Binding-site contacts:
Ligand atom C4 contacts residue ASN203 of chain 1.A at 4.2 Å.
Ligand atom O3 contacts residue ASN203 of chain 1.A at 2.6 Å (h-bond).
Ligand atom O6 contacts residue ALA206 of chain 1.A at 3.4 Å.
Ligand atom O5 contacts residue ASN203 of chain 1.A at 2.4 Å (h-bond).
Ligand atom C2 contacts residue ASN203 of chain 1.A at 2.5 Å.
Ligand atom N2 contacts residue THR205 of chain 1.A at 4.4 Å.
Ligand atom N2 contacts residue ASN203 of chain 1.A at 3.6 Å (h-bond).
Ligand atom O7 contacts residue ASN203 of chain 1.A at 4.3 Å.
Ligand atom O6 contacts residue THR205 of chain 1.A at 4.1 Å.
Ligand atom C8 contacts residue THR205 of chain 1.A at 3.8 Å.
Ligand atom C8 contacts residue ASN203 of chain 1.A at 4.2 Å.
Ligand atom C5 contacts residue THR205 of chain 1.A at 3.6 Å.
Ligand atom C1 contacts residue ASN203 of chain 1.A at 1.4 Å.
Ligand atom C1 contacts residue THR205 of chain 1.A at 3.3 Å.
Ligand atom C6 contacts residue THR205 of chain 1.A at 4.5 Å.
Ligand atom C7 contacts residue THR205 of chain 1.A at 3.8 Å.
Ligand atom C5 contacts residue ASN203 of chain 1.A at 3.7 Å.
Ligand atom C3 contacts residue ASN203 of chain 1.A at 3.5 Å.
Ligand atom O5 contacts residue THR205 of chain 1.A at 3.4 Å (h-bond).
Ligand atom C2 contacts residue THR205 of chain 1.A at 4.5 Å.
Ligand atom C7 contacts residue ASN203 of chain 1.A at 3.8 Å.
Ligand atom O7 contacts residue THR205 of chain 1.A at 3.0 Å (h-bond).

The small molecule below binds the protein below.
Small molecule (SMILES): CC(=O)N[C@H]1[C@H](O[C@H]2[C@H](O)[C@@H](NC(C)=O)CO[C@@H]2CO)O[C@H](CO)[C@@H](O)[C@@H]1O

Sequence of chain 1.A:
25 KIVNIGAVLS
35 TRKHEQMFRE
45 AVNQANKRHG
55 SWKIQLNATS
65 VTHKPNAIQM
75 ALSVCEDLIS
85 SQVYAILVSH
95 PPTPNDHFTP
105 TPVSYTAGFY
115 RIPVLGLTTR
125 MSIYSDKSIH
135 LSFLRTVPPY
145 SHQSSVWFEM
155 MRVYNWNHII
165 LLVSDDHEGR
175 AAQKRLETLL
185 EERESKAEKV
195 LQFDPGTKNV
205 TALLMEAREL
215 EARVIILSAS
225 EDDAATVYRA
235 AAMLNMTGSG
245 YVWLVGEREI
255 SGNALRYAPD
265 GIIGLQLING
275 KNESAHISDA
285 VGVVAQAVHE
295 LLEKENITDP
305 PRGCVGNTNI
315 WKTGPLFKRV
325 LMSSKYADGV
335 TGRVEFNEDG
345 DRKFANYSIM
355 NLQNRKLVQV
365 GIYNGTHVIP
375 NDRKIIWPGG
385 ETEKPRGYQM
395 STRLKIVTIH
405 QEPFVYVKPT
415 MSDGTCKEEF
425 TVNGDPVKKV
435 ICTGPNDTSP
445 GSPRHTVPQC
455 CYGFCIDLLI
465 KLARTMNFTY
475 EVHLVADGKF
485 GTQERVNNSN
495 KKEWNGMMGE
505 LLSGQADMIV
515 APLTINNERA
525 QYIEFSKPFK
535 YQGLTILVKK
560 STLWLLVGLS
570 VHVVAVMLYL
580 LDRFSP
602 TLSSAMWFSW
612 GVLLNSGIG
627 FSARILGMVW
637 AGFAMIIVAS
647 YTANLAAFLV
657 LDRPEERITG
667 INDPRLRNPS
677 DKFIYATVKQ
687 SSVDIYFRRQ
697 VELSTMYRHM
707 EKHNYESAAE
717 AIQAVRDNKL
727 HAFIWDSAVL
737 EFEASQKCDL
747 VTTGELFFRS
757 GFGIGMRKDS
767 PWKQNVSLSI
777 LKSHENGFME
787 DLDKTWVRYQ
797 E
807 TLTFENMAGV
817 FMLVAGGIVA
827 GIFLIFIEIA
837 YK